The protein below binds the small molecule below.
Small molecule (SMILES): CC(=O)N[C@@H]1[C@@H](O)[C@H](O)[C@@H](CO)O[C@H]1O

Binding-site contacts:
Ligand atom C6 contacts residue LEU151 of chain 4.B at 3.8 Å (hydrophobic).
Ligand atom C2 contacts residue ASN87 of chain 4.B at 2.4 Å.
Ligand atom O5 contacts residue SER79 of chain 4.B at 4.4 Å.
Ligand atom O5 contacts residue ASN87 of chain 4.B at 2.3 Å (h-bond).
Ligand atom C7 contacts residue ASN87 of chain 4.B at 3.6 Å.
Ligand atom O4 contacts residue LEU151 of chain 4.B at 3.7 Å.
Ligand atom O5 contacts residue SER89 of chain 4.B at 4.1 Å.
Ligand atom O7 contacts residue ASP85 of chain 4.B at 4.3 Å.
Ligand atom C4 contacts residue ASN87 of chain 4.B at 4.2 Å.
Ligand atom O7 contacts residue ASN87 of chain 4.B at 3.9 Å.
Ligand atom C1 contacts residue ASN87 of chain 4.B at 1.4 Å.
Ligand atom C5 contacts residue ASN87 of chain 4.B at 3.7 Å.
Ligand atom C4 contacts residue LEU151 of chain 4.B at 4.4 Å (hydrophobic).
Ligand atom C5 contacts residue LEU151 of chain 4.B at 4.1 Å (hydrophobic).
Ligand atom C1 contacts residue SER89 of chain 4.B at 4.5 Å.
Ligand atom C5 contacts residue SER89 of chain 4.B at 4.3 Å.
Ligand atom N2 contacts residue ASN87 of chain 4.B at 2.9 Å (h-bond).
Ligand atom C3 contacts residue ASN87 of chain 4.B at 3.7 Å.
Ligand atom O6 contacts residue LEU151 of chain 4.B at 3.4 Å.

Sequence of chain 4.B:
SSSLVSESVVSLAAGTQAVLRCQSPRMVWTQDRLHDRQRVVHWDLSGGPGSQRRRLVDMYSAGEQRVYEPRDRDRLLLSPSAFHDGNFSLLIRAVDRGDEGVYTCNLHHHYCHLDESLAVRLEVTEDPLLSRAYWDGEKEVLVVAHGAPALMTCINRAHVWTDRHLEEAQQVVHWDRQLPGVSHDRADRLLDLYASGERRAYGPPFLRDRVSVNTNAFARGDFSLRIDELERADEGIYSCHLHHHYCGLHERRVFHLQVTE